This protein binds this small molecule.
Small molecule (SMILES): CC(C)=CCn1nc(-c2ccc(O)cc2O)c2cccc(C(F)(F)F)c21

Sequence of chain 1.A:
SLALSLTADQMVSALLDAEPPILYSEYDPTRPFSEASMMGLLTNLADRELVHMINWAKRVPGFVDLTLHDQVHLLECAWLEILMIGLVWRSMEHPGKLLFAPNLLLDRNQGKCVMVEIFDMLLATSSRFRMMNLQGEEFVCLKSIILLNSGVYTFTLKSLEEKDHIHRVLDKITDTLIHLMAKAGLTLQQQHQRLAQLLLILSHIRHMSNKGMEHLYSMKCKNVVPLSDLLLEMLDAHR

Binding-site contacts:
Ligand atom OAU contacts residue LEU89 of chain 1.A at 3.3 Å.
Ligand atom CAP contacts residue LEU44 of chain 1.A at 3.8 Å (hydrophobic).
Ligand atom FAY contacts residue LEU223 of chain 1.A at 3.5 Å.
Ligand atom CAS contacts residue ARG92 of chain 1.A at 3.7 Å.
Ligand atom CAB contacts residue THR45 of chain 1.A at 4.2 Å.
Ligand atom FAZ contacts residue MET41 of chain 1.A at 3.1 Å.
Ligand atom CAT contacts residue LEU89 of chain 1.A at 3.9 Å (hydrophobic).
Ligand atom FAY contacts residue HIS222 of chain 1.A at 4.0 Å.
Ligand atom CAN contacts residue MET119 of chain 1.A at 3.8 Å (hydrophobic).
Ligand atom CAS contacts residue LEU89 of chain 1.A at 3.7 Å (hydrophobic).
Ligand atom CAO contacts residue PHE123 of chain 1.A at 4.0 Å (hydrophobic).
Ligand atom OAU contacts residue MET86 of chain 1.A at 3.5 Å.
Ligand atom CAO contacts residue LEU126 of chain 1.A at 3.3 Å (hydrophobic).
Ligand atom CAL contacts residue MET119 of chain 1.A at 3.3 Å (hydrophobic).
Ligand atom CAO contacts residue PHE102 of chain 1.A at 3.9 Å (hydrophobic).
Ligand atom CAW contacts residue GLY219 of chain 1.A at 4.0 Å.
Ligand atom OAV contacts residue ARG92 of chain 1.A at 2.3 Å (salt-bridge).
Ligand atom CAR contacts residue LEU85 of chain 1.A at 4.1 Å (hydrophobic).
Ligand atom CAQ contacts residue GLU51 of chain 1.A at 2.9 Å.
Ligand atom CAC contacts residue ALA48 of chain 1.A at 3.8 Å (hydrophobic).
Ligand atom NAH contacts residue PHE102 of chain 1.A at 3.9 Å.
Ligand atom CAT contacts residue LEU85 of chain 1.A at 4.0 Å (hydrophobic).
Ligand atom CAR contacts residue ARG92 of chain 1.A at 3.3 Å.
Ligand atom CAD contacts residue LEU82 of chain 1.A at 4.1 Å (hydrophobic).
Ligand atom CAW contacts residue MET41 of chain 1.A at 4.1 Å (hydrophobic).
Ligand atom FAY contacts residue GLY219 of chain 1.A at 3.3 Å.
Ligand atom CAP contacts residue ALA48 of chain 1.A at 4.0 Å (hydrophobic).
Ligand atom CAN contacts residue LEU44 of chain 1.A at 4.0 Å (hydrophobic).
Ligand atom CAR contacts residue GLU51 of chain 1.A at 3.0 Å.
Ligand atom CAQ contacts residue LEU47 of chain 1.A at 3.9 Å (hydrophobic).
Ligand atom CAO contacts residue ILE122 of chain 1.A at 4.1 Å (hydrophobic).
Ligand atom OAU contacts residue LEU85 of chain 1.A at 4.0 Å.
Ligand atom CAM contacts residue MET119 of chain 1.A at 3.7 Å (hydrophobic).
Ligand atom OAV contacts residue GLU51 of chain 1.A at 2.4 Å (salt-bridge).
Ligand atom FAZ contacts residue MET119 of chain 1.A at 3.6 Å.
Ligand atom CAC contacts residue LEU44 of chain 1.A at 4.1 Å (hydrophobic).
Ligand atom CAN contacts residue LYS114 of chain 1.A at 3.8 Å.
Ligand atom CAN contacts residue PHE123 of chain 1.A at 4.1 Å (hydrophobic).
Ligand atom FAX contacts residue GLY219 of chain 1.A at 3.3 Å.
Ligand atom CAS contacts residue LEU85 of chain 1.A at 3.2 Å (hydrophobic).